Binding-site contacts:
Ligand atom C2' contacts residue SO41 of chain 2.C at 3.6 Å.
Ligand atom N9 contacts residue THR90 of chain 2.A at 3.7 Å.
Ligand atom O3' contacts residue MET64 of chain 2.A at 3.6 Å.
Ligand atom N7 contacts residue CYS91 of chain 2.A at 3.4 Å.
Ligand atom O4' contacts residue THR90 of chain 2.A at 3.3 Å (h-bond).
Ligand atom C8 contacts residue THR90 of chain 2.A at 3.2 Å.
Ligand atom O4' contacts residue ARG43 of chain 2.B at 3.5 Å (salt-bridge).
Ligand atom N7 contacts residue ASP204 of chain 2.A at 2.9 Å (salt-bridge).
Ligand atom C6 contacts residue PHE159 of chain 2.A at 3.6 Å (hydrophobic).
Ligand atom O2' contacts residue GLU181 of chain 2.A at 2.8 Å (salt-bridge).
Ligand atom O3' contacts residue GLU181 of chain 2.A at 2.6 Å (salt-bridge).
Ligand atom O2' contacts residue MET180 of chain 2.A at 2.9 Å (h-bond).
Ligand atom C2 contacts residue PHE159 of chain 2.A at 3.4 Å (hydrophobic).
Ligand atom C5' contacts residue HIS4 of chain 2.B at 3.5 Å.
Ligand atom O4' contacts residue SO41 of chain 2.C at 3.5 Å (h-bond).
Ligand atom O2' contacts residue GLU179 of chain 2.A at 3.3 Å.
Ligand atom C4 contacts residue VAL178 of chain 2.A at 3.7 Å (hydrophobic).
Ligand atom C3' contacts residue GLU181 of chain 2.A at 3.6 Å.
Ligand atom N3 contacts residue MET180 of chain 2.A at 3.5 Å.
Ligand atom O2' contacts residue ARG87 of chain 2.A at 3.0 Å (salt-bridge).
Ligand atom C4' contacts residue SO41 of chain 2.C at 3.5 Å.
Ligand atom N1 contacts residue PHE159 of chain 2.A at 3.5 Å.
Ligand atom N3 contacts residue GLU179 of chain 2.A at 3.7 Å.
Ligand atom C5' contacts residue PHE159 of chain 2.A at 3.7 Å (hydrophobic).
Ligand atom O2' contacts residue SO41 of chain 2.C at 3.1 Å (h-bond).
Ligand atom C1' contacts residue THR90 of chain 2.A at 3.4 Å.
Ligand atom C8 contacts residue CYS91 of chain 2.A at 3.5 Å (hydrophobic).
Ligand atom O3' contacts residue SO41 of chain 2.C at 2.6 Å (h-bond).
Ligand atom C3' contacts residue SO41 of chain 2.C at 3.5 Å.
Ligand atom C5 contacts residue VAL178 of chain 2.A at 3.7 Å (hydrophobic).
Ligand atom C4' contacts residue ARG43 of chain 2.B at 3.6 Å.
Ligand atom N7 contacts residue GLY92 of chain 2.A at 3.5 Å (h-bond).
Ligand atom N6 contacts residue ASP204 of chain 2.A at 2.9 Å (salt-bridge).
Ligand atom C2' contacts residue MET180 of chain 2.A at 3.5 Å (hydrophobic).
Ligand atom N6 contacts residue GLY92 of chain 2.A at 3.7 Å.
Ligand atom C1' contacts residue SO41 of chain 2.C at 3.3 Å.
Ligand atom C5' contacts residue MET64 of chain 2.A at 3.7 Å (hydrophobic).
Ligand atom O5' contacts residue PHE159 of chain 2.A at 3.4 Å.
Ligand atom O5' contacts residue HIS4 of chain 2.B at 2.6 Å.
Ligand atom O2' contacts residue THR90 of chain 2.A at 3.6 Å (h-bond).

A small-molecule ligand and the protein it binds are described below.
Small molecule (SMILES): Nc1ncnc2c1ncn2[C@@H]1O[C@H](CO)[C@@H](O)[C@H]1O

Sequence of chain 2.B:
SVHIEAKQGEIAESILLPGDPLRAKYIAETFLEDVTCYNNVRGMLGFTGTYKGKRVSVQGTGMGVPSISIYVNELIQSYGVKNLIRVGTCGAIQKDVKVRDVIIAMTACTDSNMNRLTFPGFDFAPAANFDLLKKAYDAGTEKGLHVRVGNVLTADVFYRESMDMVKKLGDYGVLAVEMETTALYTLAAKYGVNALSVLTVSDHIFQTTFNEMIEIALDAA

Sequence of chain 2.A:
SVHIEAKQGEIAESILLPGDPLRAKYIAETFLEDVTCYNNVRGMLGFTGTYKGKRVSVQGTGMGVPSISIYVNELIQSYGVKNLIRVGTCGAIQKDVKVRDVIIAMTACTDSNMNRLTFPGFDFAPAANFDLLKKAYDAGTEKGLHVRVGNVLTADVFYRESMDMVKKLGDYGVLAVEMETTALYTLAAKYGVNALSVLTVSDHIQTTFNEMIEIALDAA